Sequence of chain 1.A:
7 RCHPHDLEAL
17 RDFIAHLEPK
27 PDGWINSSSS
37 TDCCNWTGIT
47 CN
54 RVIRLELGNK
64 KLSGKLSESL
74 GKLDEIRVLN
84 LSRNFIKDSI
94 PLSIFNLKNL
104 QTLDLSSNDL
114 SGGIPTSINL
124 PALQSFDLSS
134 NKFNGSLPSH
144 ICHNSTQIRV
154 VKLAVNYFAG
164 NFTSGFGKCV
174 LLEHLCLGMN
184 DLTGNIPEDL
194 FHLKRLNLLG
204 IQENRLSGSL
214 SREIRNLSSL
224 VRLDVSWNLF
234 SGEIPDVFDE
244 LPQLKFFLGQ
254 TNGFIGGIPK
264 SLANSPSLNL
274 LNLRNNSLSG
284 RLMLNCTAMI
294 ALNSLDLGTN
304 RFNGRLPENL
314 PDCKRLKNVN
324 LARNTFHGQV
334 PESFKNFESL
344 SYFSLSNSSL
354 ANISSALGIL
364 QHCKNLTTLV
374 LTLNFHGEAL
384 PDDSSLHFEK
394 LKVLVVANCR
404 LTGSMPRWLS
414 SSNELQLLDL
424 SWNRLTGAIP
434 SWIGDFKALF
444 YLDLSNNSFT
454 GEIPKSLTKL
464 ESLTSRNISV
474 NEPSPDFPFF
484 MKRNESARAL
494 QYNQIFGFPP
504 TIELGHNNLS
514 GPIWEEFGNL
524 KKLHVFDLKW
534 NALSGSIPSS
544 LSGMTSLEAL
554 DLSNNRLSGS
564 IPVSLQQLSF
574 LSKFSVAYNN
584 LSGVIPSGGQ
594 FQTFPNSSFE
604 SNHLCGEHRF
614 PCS

Binding-site contacts:
Ligand atom O7 contacts residue LYS263 of chain 1.A at 3.4 Å (salt-bridge).
Ligand atom C5 contacts residue THR290 of chain 1.A at 4.0 Å.
Ligand atom O5 contacts residue THR290 of chain 1.A at 4.0 Å.
Ligand atom C1 contacts residue ASN267 of chain 1.A at 3.7 Å.
Ligand atom C6 contacts residue THR290 of chain 1.A at 4.0 Å.
Ligand atom C6 contacts residue ALA291 of chain 1.A at 4.5 Å (hydrophobic).
Ligand atom C2 contacts residue ASN288 of chain 1.A at 2.5 Å.
Ligand atom O5 contacts residue ASN288 of chain 1.A at 2.4 Å (h-bond).
Ligand atom O7 contacts residue ASN288 of chain 1.A at 2.9 Å (h-bond).
Ligand atom C4 contacts residue ASN288 of chain 1.A at 4.2 Å.
Ligand atom O6 contacts residue ALA291 of chain 1.A at 3.7 Å.
Ligand atom C2 contacts residue ASN267 of chain 1.A at 4.3 Å.
Ligand atom O6 contacts residue ASN288 of chain 1.A at 4.5 Å.
Ligand atom N2 contacts residue ASN288 of chain 1.A at 3.0 Å (h-bond).
Ligand atom C7 contacts residue LYS263 of chain 1.A at 4.2 Å.
Ligand atom C1 contacts residue ASN288 of chain 1.A at 1.4 Å.
Ligand atom O5 contacts residue ASN267 of chain 1.A at 3.9 Å.
Ligand atom O7 contacts residue ASN267 of chain 1.A at 3.6 Å (h-bond).
Ligand atom C5 contacts residue ASN288 of chain 1.A at 3.7 Å.
Ligand atom C3 contacts residue ASN288 of chain 1.A at 3.9 Å.
Ligand atom O5 contacts residue ALA291 of chain 1.A at 3.9 Å.
Ligand atom C7 contacts residue ASN288 of chain 1.A at 3.2 Å.

The protein below binds the small molecule below.
Small molecule (SMILES): CC(=O)N[C@@H]1[C@@H](O)[C@H](O)[C@@H](CO)O[C@H]1O